A small-molecule ligand and the protein it binds are described below.
Small molecule (SMILES): CC(=O)N[C@H]1[C@H](O[C@H]2[C@H](O)[C@@H](NC(C)=O)CO[C@@H]2CO[C@@H]2O[C@@H](C)[C@@H](O)[C@@H](O)[C@@H]2O)O[C@H](CO)[C@@H](O)[C@@H]1O

Sequence of chain 1.C:
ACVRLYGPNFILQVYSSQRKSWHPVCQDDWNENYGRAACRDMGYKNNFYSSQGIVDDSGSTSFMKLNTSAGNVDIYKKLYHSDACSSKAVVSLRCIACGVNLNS

Binding-site contacts:
Ligand atom O4 contacts residue VAL74 of chain 1.C at 4.0 Å.
Ligand atom C3 contacts residue ASN68 of chain 1.C at 3.8 Å.
Ligand atom C1 contacts residue ASN68 of chain 1.C at 1.4 Å.
Ligand atom C7 contacts residue ASN68 of chain 1.C at 3.3 Å.
Ligand atom C6 contacts residue VAL74 of chain 1.C at 4.0 Å (hydrophobic).
Ligand atom C5 contacts residue SER70 of chain 1.C at 3.7 Å.
Ligand atom O5 contacts residue GLY72 of chain 1.C at 2.7 Å (h-bond).
Ligand atom O6 contacts residue SER70 of chain 1.C at 4.4 Å.
Ligand atom C6 contacts residue GLY72 of chain 1.C at 3.6 Å.
Ligand atom O5 contacts residue SER70 of chain 1.C at 3.6 Å.
Ligand atom C1 contacts residue SER70 of chain 1.C at 4.5 Å.
Ligand atom C8 contacts residue ASN68 of chain 1.C at 4.2 Å.
Ligand atom C6 contacts residue LYS78 of chain 1.C at 4.1 Å.
Ligand atom O5 contacts residue ASN68 of chain 1.C at 2.3 Å (h-bond).
Ligand atom O7 contacts residue ASN68 of chain 1.C at 3.4 Å (h-bond).
Ligand atom C5 contacts residue GLY72 of chain 1.C at 3.8 Å.
Ligand atom C6 contacts residue GLY72 of chain 1.C at 4.5 Å.
Ligand atom O7 contacts residue TYR81 of chain 1.C at 4.0 Å.
Ligand atom O5 contacts residue ALA71 of chain 1.C at 4.0 Å.
Ligand atom C7 contacts residue TYR81 of chain 1.C at 4.5 Å (hydrophobic).
Ligand atom C4 contacts residue ASN68 of chain 1.C at 4.2 Å.
Ligand atom C1 contacts residue GLY72 of chain 1.C at 3.7 Å.
Ligand atom C5 contacts residue ALA71 of chain 1.C at 4.0 Å (hydrophobic).
Ligand atom C6 contacts residue ALA71 of chain 1.C at 3.3 Å (hydrophobic).
Ligand atom O5 contacts residue SER70 of chain 1.C at 4.4 Å.
Ligand atom O5 contacts residue ALA71 of chain 1.C at 3.6 Å.
Ligand atom C6 contacts residue ALA71 of chain 1.C at 4.4 Å (hydrophobic).
Ligand atom N2 contacts residue ASN68 of chain 1.C at 3.0 Å (h-bond).
Ligand atom C8 contacts residue TYR81 of chain 1.C at 3.7 Å (hydrophobic).
Ligand atom C5 contacts residue ASN68 of chain 1.C at 3.6 Å.
Ligand atom C6 contacts residue SER70 of chain 1.C at 3.2 Å.
Ligand atom C2 contacts residue ASN68 of chain 1.C at 2.5 Å.